A small-molecule ligand and the protein it binds are described below.
Small molecule (SMILES): CCCN1CC[C@@]23c4c5ccc(O)c4O[C@H]2[C@H](NC(=O)[C@@H](Cc2ccccc2)NC(=O)[C@@H](NC(=O)[C@@H]2CSCC(=O)N[C@@H](Cc4ccc(O)cc4)C(=O)N[C@@H](C)C(=O)N[C@H](Cc4ccc(O)cc4)C(=O)N[C@@H]([C@@H](C)O)C(=O)N[C@@H]([C@@H](C)O)C(=O)N2)[C@@H](C)O)CC[C@@]3(O)[C@@H]1C5

Sequence of chain 1.E:
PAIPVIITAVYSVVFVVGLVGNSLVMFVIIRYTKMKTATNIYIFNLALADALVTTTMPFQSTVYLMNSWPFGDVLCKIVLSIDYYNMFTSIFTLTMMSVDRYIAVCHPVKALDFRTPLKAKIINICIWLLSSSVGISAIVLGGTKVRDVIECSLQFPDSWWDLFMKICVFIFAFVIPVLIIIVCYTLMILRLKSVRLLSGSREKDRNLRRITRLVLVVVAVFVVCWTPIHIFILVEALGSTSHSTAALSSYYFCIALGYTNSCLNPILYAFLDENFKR

Binding-site contacts:
Ligand atom CE1 contacts residue ASP88 of chain 1.E at 3.2 Å.
Ligand atom O35 contacts residue ASP88 of chain 1.E at 3.7 Å.
Ligand atom N28 contacts residue TYR262 of chain 1.E at 3.4 Å (h-bond).
Ligand atom O contacts residue LEU259 of chain 1.E at 3.3 Å.
Ligand atom CZ contacts residue VAL84 of chain 1.E at 3.6 Å (hydrophobic).
Ligand atom CZ contacts residue SER255 of chain 1.E at 3.1 Å.
Ligand atom OH contacts residue SER253 of chain 1.E at 3.1 Å (h-bond).
Ligand atom C48 contacts residue TYR89 of chain 1.E at 3.6 Å (hydrophobic).
Ligand atom CG contacts residue CYS160 of chain 1.E at 3.7 Å (hydrophobic).
Ligand atom O contacts residue GLU247 of chain 1.E at 2.9 Å (salt-bridge).
Ligand atom CD2 contacts residue CYS160 of chain 1.E at 3.5 Å (hydrophobic).
Ligand atom CD1 contacts residue LEU85 of chain 1.E at 3.6 Å (hydrophobic).
Ligand atom OH contacts residue SER255 of chain 1.E at 2.3 Å (h-bond).
Ligand atom C contacts residue GLU159 of chain 1.E at 3.7 Å.
Ligand atom C29 contacts residue TYR262 of chain 1.E at 3.4 Å (hydrophobic).
Ligand atom CG contacts residue LEU85 of chain 1.E at 3.7 Å (hydrophobic).
Ligand atom C contacts residue GLU247 of chain 1.E at 3.5 Å.
Ligand atom C46 contacts residue MET92 of chain 1.E at 3.5 Å (hydrophobic).
Ligand atom O contacts residue SER161 of chain 1.E at 3.5 Å.
Ligand atom CE2 contacts residue SER255 of chain 1.E at 3.2 Å.
Ligand atom C36 contacts residue ASP88 of chain 1.E at 3.5 Å.
Ligand atom OG1 contacts residue GLU159 of chain 1.E at 3.5 Å (salt-bridge).
Ligand atom CB contacts residue CYS160 of chain 1.E at 3.4 Å (hydrophobic).
Ligand atom C43 contacts residue TYR270 of chain 1.E at 3.6 Å (hydrophobic).
Ligand atom CE1 contacts residue SER253 of chain 1.E at 3.3 Å.
Ligand atom CB contacts residue TYR262 of chain 1.E at 3.5 Å (hydrophobic).
Ligand atom SG contacts residue TYR262 of chain 1.E at 3.4 Å (h-bond).
Ligand atom CE1 contacts residue THR252 of chain 1.E at 3.7 Å.
Ligand atom CD1 contacts residue GLU247 of chain 1.E at 3.1 Å.
Ligand atom CB contacts residue CYS160 of chain 1.E at 3.4 Å (hydrophobic).
Ligand atom OG1 contacts residue VAL68 of chain 1.E at 3.2 Å.
Ligand atom O51 contacts residue ILE244 of chain 1.E at 3.3 Å.
Ligand atom C47 contacts residue VAL180 of chain 1.E at 3.6 Å (hydrophobic).
Ligand atom N contacts residue CYS160 of chain 1.E at 3.3 Å (h-bond).
Ligand atom C39 contacts residue ILE240 of chain 1.E at 3.6 Å (hydrophobic).
Ligand atom C46 contacts residue TYR89 of chain 1.E at 3.4 Å (hydrophobic).
Ligand atom C47 contacts residue TYR89 of chain 1.E at 3.4 Å (hydrophobic).
Ligand atom N contacts residue GLU159 of chain 1.E at 3.2 Å (salt-bridge).
Ligand atom O contacts residue GLU159 of chain 1.E at 3.4 Å (salt-bridge).
Ligand atom OH contacts residue SER255 of chain 1.E at 3.6 Å.